Binding-site contacts:
Ligand atom C3' contacts residue ASP276 of chain 1.D at 4.2 Å.
Ligand atom N3 contacts residue TYR271 of chain 1.D at 4.1 Å.
Ligand atom C2 contacts residue TYR271 of chain 1.D at 4.4 Å (hydrophobic).
Ligand atom C2' contacts residue ASP276 of chain 1.D at 3.5 Å.

Sequence of chain 1.D:
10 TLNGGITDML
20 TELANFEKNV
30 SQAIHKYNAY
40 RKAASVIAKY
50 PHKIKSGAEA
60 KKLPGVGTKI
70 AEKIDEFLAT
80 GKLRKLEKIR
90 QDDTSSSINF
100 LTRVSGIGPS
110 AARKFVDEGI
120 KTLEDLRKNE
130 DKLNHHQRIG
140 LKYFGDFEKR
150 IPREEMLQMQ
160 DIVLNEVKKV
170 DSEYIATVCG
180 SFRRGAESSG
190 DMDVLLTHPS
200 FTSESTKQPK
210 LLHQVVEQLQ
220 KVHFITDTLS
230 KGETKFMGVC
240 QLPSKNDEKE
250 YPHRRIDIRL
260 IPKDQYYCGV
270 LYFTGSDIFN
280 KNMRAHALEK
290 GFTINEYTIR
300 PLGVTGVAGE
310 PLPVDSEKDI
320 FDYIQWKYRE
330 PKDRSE

A protein and the small-molecule ligand that binds it are described below.
Small molecule (SMILES): Nc1ncnc2c1ncn2[C@H]1C[C@H](O)[C@@H](COP(=O)(O)O)O1